Binding-site contacts:
Ligand atom C4 contacts residue ASN165 of chain 1.C at 4.2 Å.
Ligand atom N2 contacts residue ASN165 of chain 1.C at 3.0 Å (h-bond).
Ligand atom O6 contacts residue ASN165 of chain 1.C at 4.5 Å.
Ligand atom O5 contacts residue ASN236 of chain 1.C at 3.3 Å (h-bond).
Ligand atom C7 contacts residue ASN165 of chain 1.C at 4.3 Å.
Ligand atom C8 contacts residue ASN236 of chain 1.C at 3.9 Å.
Ligand atom O7 contacts residue THR167 of chain 1.C at 4.2 Å.
Ligand atom C2 contacts residue ASN236 of chain 1.C at 3.7 Å.
Ligand atom O5 contacts residue ASN165 of chain 1.C at 2.3 Å (h-bond).
Ligand atom O3 contacts residue ASN236 of chain 1.C at 3.3 Å (h-bond).
Ligand atom C6 contacts residue ASN236 of chain 1.C at 3.3 Å.
Ligand atom C5 contacts residue ASN236 of chain 1.C at 3.6 Å.
Ligand atom C4 contacts residue ASN236 of chain 1.C at 3.7 Å.
Ligand atom C7 contacts residue THR167 of chain 1.C at 4.1 Å.
Ligand atom N2 contacts residue THR167 of chain 1.C at 4.3 Å.
Ligand atom O6 contacts residue ASN236 of chain 1.C at 3.4 Å (h-bond).
Ligand atom C1 contacts residue ASN165 of chain 1.C at 1.4 Å.
Ligand atom C3 contacts residue ASN236 of chain 1.C at 3.7 Å.
Ligand atom O6 contacts residue ALA238 of chain 1.C at 4.1 Å.
Ligand atom O6 contacts residue ASP237 of chain 1.C at 4.3 Å.
Ligand atom C1 contacts residue ASN236 of chain 1.C at 4.5 Å.
Ligand atom C3 contacts residue ASN165 of chain 1.C at 3.8 Å.
Ligand atom C5 contacts residue ASN165 of chain 1.C at 3.5 Å.
Ligand atom C2 contacts residue ASN165 of chain 1.C at 2.7 Å.

Sequence of chain 1.C:
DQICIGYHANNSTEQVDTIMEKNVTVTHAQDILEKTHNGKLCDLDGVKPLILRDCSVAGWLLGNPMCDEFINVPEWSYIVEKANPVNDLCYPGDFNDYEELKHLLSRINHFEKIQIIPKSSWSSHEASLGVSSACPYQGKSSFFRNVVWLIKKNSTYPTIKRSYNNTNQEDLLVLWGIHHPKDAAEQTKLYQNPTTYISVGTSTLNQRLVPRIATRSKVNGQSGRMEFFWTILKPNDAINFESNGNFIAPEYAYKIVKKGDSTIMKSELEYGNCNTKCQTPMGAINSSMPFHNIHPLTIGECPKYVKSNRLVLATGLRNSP

This small molecule binds to this protein.
Small molecule (SMILES): CC(=O)N[C@@H]1[C@@H](O)[C@H](O)[C@@H](CO)O[C@H]1O